Sequence of chain 1.B:
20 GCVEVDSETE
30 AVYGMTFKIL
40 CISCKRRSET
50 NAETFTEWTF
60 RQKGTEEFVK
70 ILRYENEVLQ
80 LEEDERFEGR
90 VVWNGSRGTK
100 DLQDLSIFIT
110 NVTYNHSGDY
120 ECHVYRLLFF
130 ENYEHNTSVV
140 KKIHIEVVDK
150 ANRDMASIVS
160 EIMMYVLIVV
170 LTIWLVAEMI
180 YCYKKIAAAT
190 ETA

Binding-site contacts:
Ligand atom O7 contacts residue ASN114 of chain 1.B at 3.9 Å.
Ligand atom N2 contacts residue ASN114 of chain 1.B at 3.6 Å.
Ligand atom C1 contacts residue ASN114 of chain 1.B at 1.4 Å.
Ligand atom C7 contacts residue ARG85 of chain 1.B at 4.5 Å.
Ligand atom O7 contacts residue GLU84 of chain 1.B at 3.3 Å.
Ligand atom C5 contacts residue ASN114 of chain 1.B at 3.6 Å.
Ligand atom C2 contacts residue ASN114 of chain 1.B at 2.5 Å.
Ligand atom O5 contacts residue ASN114 of chain 1.B at 2.4 Å (h-bond).
Ligand atom C8 contacts residue GLU84 of chain 1.B at 4.2 Å.
Ligand atom O7 contacts residue ARG85 of chain 1.B at 3.3 Å (salt-bridge).
Ligand atom C6 contacts residue ASN114 of chain 1.B at 4.3 Å.
Ligand atom C3 contacts residue ASN114 of chain 1.B at 3.3 Å.
Ligand atom O3 contacts residue GLN61 of chain 1.B at 4.1 Å.
Ligand atom C7 contacts residue ASN114 of chain 1.B at 4.0 Å.
Ligand atom O3 contacts residue ASN114 of chain 1.B at 2.5 Å (h-bond).
Ligand atom C7 contacts residue GLU84 of chain 1.B at 4.0 Å.
Ligand atom C4 contacts residue ASN114 of chain 1.B at 3.5 Å.

A protein and the small-molecule ligand that binds it are described below.
Small molecule (SMILES): CC(=O)N[C@@H]1[C@@H](O)[C@H](O)[C@@H](CO)O[C@H]1O